Sequence of chain 1.B:
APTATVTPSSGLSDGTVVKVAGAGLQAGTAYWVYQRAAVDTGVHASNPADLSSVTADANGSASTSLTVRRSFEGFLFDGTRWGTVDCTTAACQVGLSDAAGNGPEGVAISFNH

This small molecule binds to this protein.
Small molecule (SMILES): C[C@]12CC[C@H]3[C@@H](CCC4=CC(=O)CC[C@@]43C)[C@@H]1CC[C@@H]2OC(=O)CCC(=O)O

Binding-site contacts:
Ligand atom O3 contacts residue ASP87 of chain 1.B at 2.7 Å (salt-bridge).
Ligand atom C2 contacts residue ALA91 of chain 1.B at 4.0 Å (hydrophobic).
Ligand atom O3 contacts residue ALA91 of chain 1.B at 3.6 Å.
Ligand atom C11 contacts residue THR90 of chain 1.B at 4.1 Å.
Ligand atom O3 contacts residue THR85 of chain 1.B at 4.2 Å.
Ligand atom C6 contacts residue VAL40 of chain 1.B at 4.3 Å (hydrophobic).
Ligand atom C5 contacts residue TRP83 of chain 1.B at 4.1 Å (hydrophobic).
Ligand atom C4 contacts residue TRP83 of chain 1.B at 3.5 Å (hydrophobic).
Ligand atom C3 contacts residue TRP83 of chain 1.B at 4.5 Å (hydrophobic).
Ligand atom C1 contacts residue THR90 of chain 1.B at 3.2 Å.
Ligand atom O3 contacts residue VAL86 of chain 1.B at 3.4 Å.
Ligand atom C3 contacts residue ASP87 of chain 1.B at 3.8 Å.
Ligand atom C3 contacts residue VAL86 of chain 1.B at 4.5 Å (hydrophobic).
Ligand atom C7 contacts residue VAL40 of chain 1.B at 3.8 Å (hydrophobic).
Ligand atom C2 contacts residue ASP87 of chain 1.B at 4.0 Å.
Ligand atom C12 contacts residue THR90 of chain 1.B at 4.4 Å.
Ligand atom C6 contacts residue TRP83 of chain 1.B at 3.9 Å (hydrophobic).
Ligand atom C4 contacts residue ALA91 of chain 1.B at 4.2 Å (hydrophobic).
Ligand atom C1 contacts residue ALA91 of chain 1.B at 3.9 Å (hydrophobic).
Ligand atom C3 contacts residue ALA91 of chain 1.B at 3.7 Å (hydrophobic).
Ligand atom C7 contacts residue ALA39 of chain 1.B at 3.8 Å (hydrophobic).
Ligand atom C2 contacts residue THR90 of chain 1.B at 3.5 Å.